Sequence of chain 1.J:
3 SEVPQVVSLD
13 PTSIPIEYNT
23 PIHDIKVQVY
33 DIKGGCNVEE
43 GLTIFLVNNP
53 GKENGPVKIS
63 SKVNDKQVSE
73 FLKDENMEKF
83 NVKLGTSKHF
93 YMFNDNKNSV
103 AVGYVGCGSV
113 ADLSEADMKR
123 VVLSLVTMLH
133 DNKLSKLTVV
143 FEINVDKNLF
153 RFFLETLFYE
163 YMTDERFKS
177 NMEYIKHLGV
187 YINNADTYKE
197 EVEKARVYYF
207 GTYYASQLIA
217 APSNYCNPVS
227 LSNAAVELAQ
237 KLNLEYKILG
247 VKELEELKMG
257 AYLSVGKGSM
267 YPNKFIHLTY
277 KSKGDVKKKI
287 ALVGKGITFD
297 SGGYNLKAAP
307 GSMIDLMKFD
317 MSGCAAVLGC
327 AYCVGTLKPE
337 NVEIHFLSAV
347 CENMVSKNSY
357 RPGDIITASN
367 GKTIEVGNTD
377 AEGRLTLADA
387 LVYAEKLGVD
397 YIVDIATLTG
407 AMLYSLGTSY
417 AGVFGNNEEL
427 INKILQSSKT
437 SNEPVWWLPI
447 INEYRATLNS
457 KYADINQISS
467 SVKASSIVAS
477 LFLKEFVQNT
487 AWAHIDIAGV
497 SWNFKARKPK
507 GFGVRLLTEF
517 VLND

Binding-site contacts:
Ligand atom C13 contacts residue CO31 of chain 1.HC at 3.6 Å.
Ligand atom C3 contacts residue LEU404 of chain 1.J at 3.7 Å (hydrophobic).
Ligand atom O2 contacts residue MG1 of chain 1.KC at 2.2 Å.
Ligand atom C3 contacts residue ASP376 of chain 1.J at 3.1 Å.
Ligand atom C2 contacts residue LEU404 of chain 1.J at 3.3 Å (hydrophobic).
Ligand atom O2 contacts residue ASP376 of chain 1.J at 2.9 Å (salt-bridge).
Ligand atom N1 contacts residue ASP376 of chain 1.J at 3.4 Å (salt-bridge).
Ligand atom N2 contacts residue LYS291 of chain 1.J at 3.5 Å (salt-bridge).
Ligand atom C3 contacts residue MG1 of chain 1.KC at 3.3 Å.
Ligand atom O2 contacts residue ASP296 of chain 1.J at 3.0 Å (salt-bridge).
Ligand atom O1 contacts residue THR405 of chain 1.J at 3.4 Å.
Ligand atom C6 contacts residue LEU404 of chain 1.J at 3.5 Å (hydrophobic).
Ligand atom C9 contacts residue MET309 of chain 1.J at 3.6 Å (hydrophobic).
Ligand atom O3 contacts residue MG1 of chain 1.KC at 3.1 Å.
Ligand atom C12 contacts residue PHE315 of chain 1.J at 3.7 Å (hydrophobic).
Ligand atom O2 contacts residue CO31 of chain 1.HC at 2.6 Å (h-bond).
Ligand atom C2 contacts residue ASP376 of chain 1.J at 3.7 Å.
Ligand atom C2 contacts residue ZN1 of chain 1.IC at 3.0 Å.
Ligand atom C2 contacts residue MG1 of chain 1.KC at 3.2 Å.
Ligand atom O3 contacts residue LYS303 of chain 1.J at 2.9 Å (salt-bridge).
Ligand atom N2 contacts residue THR403 of chain 1.J at 3.3 Å (h-bond).
Ligand atom C11 contacts residue PHE315 of chain 1.J at 3.2 Å (hydrophobic).
Ligand atom N1 contacts residue LEU404 of chain 1.J at 3.2 Å (h-bond).
Ligand atom O3 contacts residue ASP376 of chain 1.J at 3.2 Å (salt-bridge).
Ligand atom C13 contacts residue ARG380 of chain 1.J at 3.7 Å.
Ligand atom C2 contacts residue LYS291 of chain 1.J at 3.7 Å.
Ligand atom O2 contacts residue GLU378 of chain 1.J at 3.0 Å (salt-bridge).
Ligand atom C2 contacts residue CO31 of chain 1.HC at 3.3 Å.
Ligand atom N2 contacts residue ASP296 of chain 1.J at 3.4 Å (salt-bridge).
Ligand atom C16 contacts residue ARG380 of chain 1.J at 3.3 Å.
Ligand atom C1 contacts residue ZN1 of chain 1.IC at 3.2 Å.
Ligand atom N1 contacts residue CO31 of chain 1.HC at 3.4 Å (h-bond).
Ligand atom C1 contacts residue ASP296 of chain 1.J at 3.7 Å.
Ligand atom C6 contacts residue THR403 of chain 1.J at 3.4 Å.
Ligand atom O1 contacts residue GLY406 of chain 1.J at 2.9 Å (h-bond).
Ligand atom N2 contacts residue ZN1 of chain 1.IC at 2.5 Å.
Ligand atom O2 contacts residue ZN1 of chain 1.IC at 2.3 Å.
Ligand atom O2 contacts residue LYS291 of chain 1.J at 3.3 Å (salt-bridge).
Ligand atom C10 contacts residue MET309 of chain 1.J at 3.4 Å (hydrophobic).
Ligand atom N2 contacts residue ASP316 of chain 1.J at 2.8 Å (salt-bridge).

The small molecule below binds the protein below.
Small molecule (SMILES): CC(C)C[C@H](NC(=O)[C@@H](O)[C@H](N)Cc1ccccc1)C(=O)O